Binding-site contacts:
Ligand atom C8 contacts residue THR156 of chain 1.B at 4.3 Å.
Ligand atom C3 contacts residue ASN154 of chain 1.B at 3.8 Å.
Ligand atom O5 contacts residue ASN154 of chain 1.B at 2.4 Å (h-bond).
Ligand atom C8 contacts residue ASN154 of chain 1.B at 4.4 Å.
Ligand atom N2 contacts residue ASN154 of chain 1.B at 3.0 Å (h-bond).
Ligand atom O6 contacts residue GLU147 of chain 1.B at 3.9 Å.
Ligand atom N2 contacts residue GLU147 of chain 1.B at 3.8 Å.
Ligand atom C6 contacts residue GLU150 of chain 1.B at 4.0 Å.
Ligand atom N2 contacts residue THR156 of chain 1.B at 4.4 Å.
Ligand atom C1 contacts residue GLU147 of chain 1.B at 3.8 Å.
Ligand atom O4 contacts residue GLU147 of chain 1.B at 4.0 Å.
Ligand atom C2 contacts residue ASN154 of chain 1.B at 2.5 Å.
Ligand atom O5 contacts residue GLU150 of chain 1.B at 3.4 Å (salt-bridge).
Ligand atom C4 contacts residue GLU147 of chain 1.B at 4.2 Å.
Ligand atom C7 contacts residue ASN154 of chain 1.B at 3.1 Å.
Ligand atom O6 contacts residue GLU150 of chain 1.B at 4.0 Å.
Ligand atom C1 contacts residue THR156 of chain 1.B at 3.8 Å.
Ligand atom C1 contacts residue ASN154 of chain 1.B at 1.4 Å.
Ligand atom C5 contacts residue GLU147 of chain 1.B at 4.1 Å.
Ligand atom O5 contacts residue SER151 of chain 1.B at 4.3 Å.
Ligand atom O5 contacts residue THR156 of chain 1.B at 4.4 Å.
Ligand atom C4 contacts residue ASN154 of chain 1.B at 4.3 Å.
Ligand atom C5 contacts residue ASN154 of chain 1.B at 3.7 Å.
Ligand atom C1 contacts residue GLU150 of chain 1.B at 3.9 Å.
Ligand atom C2 contacts residue GLU147 of chain 1.B at 3.9 Å.
Ligand atom C6 contacts residue GLU147 of chain 1.B at 3.4 Å.
Ligand atom C3 contacts residue GLU147 of chain 1.B at 3.6 Å.
Ligand atom O7 contacts residue ASN154 of chain 1.B at 2.9 Å (h-bond).
Ligand atom C6 contacts residue SER151 of chain 1.B at 4.3 Å.

This small molecule binds to this protein.
Small molecule (SMILES): CC(=O)N[C@H]1[C@H](O[C@H]2[C@H](O)[C@@H](NC(C)=O)CO[C@@H]2CO)O[C@H](CO)[C@@H](O)[C@@H]1O

Sequence of chain 1.B:
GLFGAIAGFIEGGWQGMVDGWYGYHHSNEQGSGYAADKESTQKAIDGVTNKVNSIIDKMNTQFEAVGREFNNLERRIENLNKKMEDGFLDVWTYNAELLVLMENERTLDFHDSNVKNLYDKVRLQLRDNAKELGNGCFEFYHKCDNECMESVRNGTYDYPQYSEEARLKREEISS